This small molecule binds to this protein.
Small molecule (SMILES): Nc1nc2c(ncn2[C@@H]2O[C@H](CO[P](=O)(O)O[P](=O)(O)NP(=O)(O)O)[C@@H](O)[C@H]2O)c(=O)[nH]1

Binding-site contacts:
Ligand atom O3G contacts residue GLY65 of chain 2.A at 2.8 Å (h-bond).
Ligand atom O3A contacts residue GLY15 of chain 2.A at 3.6 Å (h-bond).
Ligand atom O2A contacts residue TYR35 of chain 2.A at 3.3 Å.
Ligand atom O3A contacts residue GLY18 of chain 2.A at 3.2 Å.
Ligand atom O2G contacts residue THR38 of chain 2.A at 2.8 Å (h-bond).
Ligand atom O3' contacts residue LYS33 of chain 2.A at 2.9 Å (salt-bridge).
Ligand atom O1B contacts residue GLY18 of chain 2.A at 3.0 Å (h-bond).
Ligand atom O6 contacts residue ASN123 of chain 2.A at 3.3 Å (h-bond).
Ligand atom O1B contacts residue LYS19 of chain 2.A at 2.8 Å (salt-bridge).
Ligand atom O2' contacts residue LYS33 of chain 2.A at 3.2 Å (salt-bridge).
Ligand atom O6 contacts residue LYS155 of chain 2.A at 3.2 Å (salt-bridge).
Ligand atom O1G contacts residue TYR35 of chain 2.A at 2.5 Å (h-bond).
Ligand atom O5' contacts residue SER21 of chain 2.A at 3.6 Å (h-bond).
Ligand atom C8 contacts residue SER21 of chain 2.A at 3.4 Å.
Ligand atom N2 contacts residue ASP126 of chain 2.A at 2.8 Å (salt-bridge).
Ligand atom O1A contacts residue GLY18 of chain 2.A at 3.3 Å.
Ligand atom O2B contacts residue THR20 of chain 2.A at 2.9 Å (h-bond).
Ligand atom O1A contacts residue SER21 of chain 2.A at 2.7 Å (h-bond).
Ligand atom O4' contacts residue LYS124 of chain 2.A at 3.2 Å (salt-bridge).
Ligand atom O6 contacts residue SER153 of chain 2.A at 3.4 Å (h-bond).
Ligand atom O2' contacts residue PHE31 of chain 2.A at 3.4 Å.
Ligand atom N3B contacts residue GLY15 of chain 2.A at 3.0 Å (h-bond).
Ligand atom N3B contacts residue TYR35 of chain 2.A at 3.6 Å.
Ligand atom N7 contacts residue ASN123 of chain 2.A at 3.2 Å (h-bond).
Ligand atom PG contacts residue MG1 of chain 2.B at 3.2 Å.
Ligand atom N2 contacts residue LEU127 of chain 2.A at 3.5 Å.
Ligand atom O6 contacts residue LYS124 of chain 2.A at 3.5 Å.
Ligand atom O2G contacts residue MG1 of chain 2.B at 2.0 Å.
Ligand atom N1 contacts residue LYS155 of chain 2.A at 3.5 Å.
Ligand atom O1A contacts residue THR20 of chain 2.A at 3.4 Å (h-bond).
Ligand atom PB contacts residue LYS19 of chain 2.A at 3.5 Å.
Ligand atom N1 contacts residue ASP126 of chain 2.A at 2.9 Å (salt-bridge).
Ligand atom O1G contacts residue GLN37 of chain 2.A at 3.6 Å.
Ligand atom O3G contacts residue LYS19 of chain 2.A at 2.7 Å (salt-bridge).
Ligand atom PB contacts residue MG1 of chain 2.B at 3.3 Å.
Ligand atom O2' contacts residue GLY32 of chain 2.A at 2.8 Å (h-bond).
Ligand atom O6 contacts residue ASP126 of chain 2.A at 3.4 Å (salt-bridge).
Ligand atom O6 contacts residue ALA154 of chain 2.A at 2.9 Å (h-bond).
Ligand atom N3B contacts residue MG1 of chain 2.B at 3.4 Å.
Ligand atom O2B contacts residue MG1 of chain 2.B at 2.1 Å.

Sequence of chain 2.A:
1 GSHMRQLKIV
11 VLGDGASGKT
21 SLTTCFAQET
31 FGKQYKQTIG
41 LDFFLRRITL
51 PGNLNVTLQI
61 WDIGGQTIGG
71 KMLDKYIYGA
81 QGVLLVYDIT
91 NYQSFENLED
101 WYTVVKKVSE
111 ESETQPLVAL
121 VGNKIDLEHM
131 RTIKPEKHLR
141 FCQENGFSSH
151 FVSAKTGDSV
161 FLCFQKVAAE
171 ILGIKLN